A small-molecule ligand and the protein it binds are described below.
Small molecule (SMILES): CC(C)C[C@H](NC(=O)[C@@H](N)CCC(=O)O)C(=O)N[C@@H](CCCN=C(N)N)C(=O)N[C@@H](C)C(=O)N[C@@H](CCCN=C(N)N)C(=O)N[C@@H](CCC(N)=O)C(=O)N[C@@H](CCC(=O)O)C(=O)N[C@@H](CS)C(=O)N[C@@H](Cc1ccc(O)cc1)C(=O)O

Binding-site contacts:
Ligand atom C contacts residue TYR84 of chain 1.A at 3.4 Å (hydrophobic).
Ligand atom CD1 contacts residue SER67 of chain 1.A at 3.3 Å.
Ligand atom CD2 contacts residue TYR7 of chain 1.A at 3.4 Å (hydrophobic).
Ligand atom N contacts residue TYR99 of chain 1.A at 3.1 Å (h-bond).
Ligand atom NH1 contacts residue GLN155 of chain 1.A at 3.4 Å (h-bond).
Ligand atom OE1 contacts residue TYR74 of chain 1.A at 2.6 Å (h-bond).
Ligand atom OE1 contacts residue ARG97 of chain 1.A at 3.2 Å (salt-bridge).
Ligand atom NE contacts residue LEU156 of chain 1.A at 3.5 Å.
Ligand atom O contacts residue TYR159 of chain 1.A at 2.6 Å (h-bond).
Ligand atom OE1 contacts residue ARG62 of chain 1.A at 2.8 Å (salt-bridge).
Ligand atom N contacts residue GLU152 of chain 1.A at 3.1 Å (salt-bridge).
Ligand atom O contacts residue LYS146 of chain 1.A at 3.0 Å (salt-bridge).
Ligand atom OE2 contacts residue ASN63 of chain 1.A at 3.1 Å (h-bond).
Ligand atom CB contacts residue TRP167 of chain 1.A at 3.4 Å (hydrophobic).
Ligand atom N contacts residue SER77 of chain 1.A at 2.9 Å (h-bond).
Ligand atom CD2 contacts residue TYR9 of chain 1.A at 3.4 Å (hydrophobic).
Ligand atom N contacts residue TYR171 of chain 1.A at 2.7 Å (h-bond).
Ligand atom OE2 contacts residue ARG62 of chain 1.A at 3.0 Å (salt-bridge).
Ligand atom CB contacts residue SER77 of chain 1.A at 3.3 Å.
Ligand atom NH2 contacts residue ARG97 of chain 1.A at 3.5 Å (salt-bridge).
Ligand atom CA contacts residue SER77 of chain 1.A at 3.4 Å.
Ligand atom SG contacts residue LYS146 of chain 1.A at 2.7 Å (salt-bridge).
Ligand atom OH contacts residue SER116 of chain 1.A at 2.7 Å (h-bond).
Ligand atom CG contacts residue ASN63 of chain 1.A at 3.3 Å.
Ligand atom N contacts residue TYR7 of chain 1.A at 2.8 Å (h-bond).
Ligand atom O contacts residue TRP147 of chain 1.A at 2.9 Å (h-bond).
Ligand atom N contacts residue ASN63 of chain 1.A at 3.0 Å (h-bond).
Ligand atom CD2 contacts residue SER77 of chain 1.A at 3.3 Å.
Ligand atom NH1 contacts residue GLU152 of chain 1.A at 3.0 Å (salt-bridge).
Ligand atom O contacts residue TYR84 of chain 1.A at 3.4 Å (h-bond).
Ligand atom SG contacts residue GLU76 of chain 1.A at 3.0 Å (salt-bridge).
Ligand atom O contacts residue LYS146 of chain 1.A at 3.3 Å.
Ligand atom OXT contacts residue TYR84 of chain 1.A at 2.7 Å (h-bond).
Ligand atom CA contacts residue TYR7 of chain 1.A at 3.5 Å (hydrophobic).
Ligand atom OH contacts residue ARG97 of chain 1.A at 3.4 Å.
Ligand atom OXT contacts residue THR143 of chain 1.A at 2.8 Å (h-bond).
Ligand atom NH2 contacts residue GLU152 of chain 1.A at 3.3 Å (salt-bridge).
Ligand atom O contacts residue ASN80 of chain 1.A at 2.9 Å (h-bond).
Ligand atom CD1 contacts residue ASN63 of chain 1.A at 3.4 Å.
Ligand atom NE2 contacts residue TYR9 of chain 1.A at 3.4 Å.

Sequence of chain 1.A:
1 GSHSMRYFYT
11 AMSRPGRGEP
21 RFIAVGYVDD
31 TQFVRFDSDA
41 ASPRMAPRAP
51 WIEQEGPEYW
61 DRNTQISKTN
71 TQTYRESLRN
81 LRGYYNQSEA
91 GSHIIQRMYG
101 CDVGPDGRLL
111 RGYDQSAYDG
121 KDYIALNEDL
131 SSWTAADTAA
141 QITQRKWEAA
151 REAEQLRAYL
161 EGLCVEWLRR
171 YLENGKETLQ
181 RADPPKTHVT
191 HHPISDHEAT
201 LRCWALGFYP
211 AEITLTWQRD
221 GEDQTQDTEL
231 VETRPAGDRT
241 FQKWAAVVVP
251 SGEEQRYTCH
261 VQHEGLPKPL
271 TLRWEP